Sequence of chain 1.A:
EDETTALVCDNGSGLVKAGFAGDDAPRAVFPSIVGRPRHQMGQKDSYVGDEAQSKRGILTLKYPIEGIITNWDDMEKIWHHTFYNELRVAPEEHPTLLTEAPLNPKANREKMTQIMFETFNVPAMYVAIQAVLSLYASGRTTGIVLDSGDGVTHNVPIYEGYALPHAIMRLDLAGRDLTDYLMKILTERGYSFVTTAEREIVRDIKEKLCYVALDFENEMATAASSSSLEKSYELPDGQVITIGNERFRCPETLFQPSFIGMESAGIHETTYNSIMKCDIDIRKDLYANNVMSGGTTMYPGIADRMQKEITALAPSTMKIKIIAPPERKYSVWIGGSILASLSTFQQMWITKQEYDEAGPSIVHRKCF

A small-molecule ligand and the protein it binds are described below.
Small molecule (SMILES): C/C1=C/C(=O)O[C@@H]2C[C@@H](CC[C@H](C)/C=C\CC1)O[C@@](O)([C@@H]1CSC(=O)N1)C2

Binding-site contacts:
Ligand atom N1 contacts residue ATP1 of chain 1.E at 3.9 Å.
Ligand atom O4 contacts residue ARG210 of chain 1.A at 3.4 Å (salt-bridge).
Ligand atom C17 contacts residue ARG206 of chain 1.A at 3.7 Å.
Ligand atom C12 contacts residue GLY15 of chain 1.A at 3.3 Å.
Ligand atom C17 contacts residue ARG183 of chain 1.A at 3.7 Å.
Ligand atom C19 contacts residue ARG210 of chain 1.A at 3.5 Å.
Ligand atom C16 contacts residue TYR69 of chain 1.A at 3.9 Å (hydrophobic).
Ligand atom O5 contacts residue ARG183 of chain 1.A at 3.8 Å.
Ligand atom C17 contacts residue TYR69 of chain 1.A at 3.7 Å (hydrophobic).
Ligand atom C10 contacts residue ILE34 of chain 1.A at 3.7 Å (hydrophobic).
Ligand atom C18 contacts residue ARG183 of chain 1.A at 3.8 Å.
Ligand atom C10 contacts residue TYR69 of chain 1.A at 3.6 Å (hydrophobic).
Ligand atom C6 contacts residue GLN59 of chain 1.A at 3.4 Å.
Ligand atom C11 contacts residue TYR69 of chain 1.A at 3.8 Å (hydrophobic).
Ligand atom N1 contacts residue ARG183 of chain 1.A at 3.7 Å.
Ligand atom O1 contacts residue LEU16 of chain 1.A at 3.7 Å.
Ligand atom C9 contacts residue TYR69 of chain 1.A at 3.9 Å (hydrophobic).
Ligand atom C18 contacts residue ARG210 of chain 1.A at 3.6 Å.
Ligand atom O4 contacts residue GLU207 of chain 1.A at 2.3 Å (salt-bridge).
Ligand atom O3 contacts residue TYR69 of chain 1.A at 2.9 Å (h-bond).
Ligand atom C2 contacts residue ARG210 of chain 1.A at 3.6 Å.
Ligand atom C18 contacts residue THR186 of chain 1.A at 3.5 Å.
Ligand atom N1 contacts residue ASP157 of chain 1.A at 2.9 Å (salt-bridge).
Ligand atom S1 contacts residue GLU207 of chain 1.A at 3.5 Å (salt-bridge).
Ligand atom C9 contacts residue LEU67 of chain 1.A at 3.7 Å (hydrophobic).
Ligand atom C15 contacts residue GLU207 of chain 1.A at 3.6 Å.
Ligand atom C20 contacts residue GLU207 of chain 1.A at 3.4 Å.
Ligand atom O2 contacts residue LEU16 of chain 1.A at 3.8 Å.
Ligand atom C18 contacts residue ASP157 of chain 1.A at 3.8 Å.
Ligand atom C13 contacts residue GLY15 of chain 1.A at 3.8 Å.
Ligand atom C16 contacts residue ASP157 of chain 1.A at 3.5 Å.
Ligand atom C6 contacts residue PRO32 of chain 1.A at 3.8 Å (hydrophobic).
Ligand atom S1 contacts residue ARG206 of chain 1.A at 3.6 Å.
Ligand atom O1 contacts residue ATP1 of chain 1.E at 3.9 Å.
Ligand atom O5 contacts residue THR186 of chain 1.A at 2.4 Å (h-bond).
Ligand atom C20 contacts residue ARG62 of chain 1.A at 3.6 Å.
Ligand atom C17 contacts residue GLU207 of chain 1.A at 3.5 Å.
Ligand atom O5 contacts residue ARG210 of chain 1.A at 3.4 Å.
Ligand atom C3 contacts residue ARG210 of chain 1.A at 3.8 Å.
Ligand atom C8 contacts residue GLU207 of chain 1.A at 3.5 Å.